A protein and the small-molecule ligand that binds it are described below.
Small molecule (SMILES): O=C(O)CCCC(=O)Nc1ccc(/C=C/c2ccccc2)cc1

Sequence of chain 1.A:
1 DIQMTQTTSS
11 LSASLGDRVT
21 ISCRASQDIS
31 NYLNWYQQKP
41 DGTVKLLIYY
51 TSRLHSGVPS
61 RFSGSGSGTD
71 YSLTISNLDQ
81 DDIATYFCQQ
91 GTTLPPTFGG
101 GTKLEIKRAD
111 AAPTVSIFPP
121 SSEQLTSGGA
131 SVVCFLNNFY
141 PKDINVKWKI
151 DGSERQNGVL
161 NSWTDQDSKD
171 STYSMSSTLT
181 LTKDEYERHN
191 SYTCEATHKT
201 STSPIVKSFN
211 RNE

Sequence of chain 1.B:
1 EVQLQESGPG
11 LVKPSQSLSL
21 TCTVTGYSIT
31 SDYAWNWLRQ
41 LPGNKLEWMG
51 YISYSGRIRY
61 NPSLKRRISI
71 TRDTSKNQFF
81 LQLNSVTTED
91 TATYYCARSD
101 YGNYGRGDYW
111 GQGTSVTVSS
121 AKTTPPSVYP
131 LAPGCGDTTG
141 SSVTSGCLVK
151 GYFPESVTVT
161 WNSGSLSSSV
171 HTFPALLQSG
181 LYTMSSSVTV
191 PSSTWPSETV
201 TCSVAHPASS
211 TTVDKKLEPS

Binding-site contacts:
Ligand atom C5 contacts residue SER99 of chain 1.B at 3.3 Å.
Ligand atom C20 contacts residue ARG59 of chain 1.B at 4.0 Å.
Ligand atom C14 contacts residue LEU94 of chain 1.A at 3.9 Å (hydrophobic).
Ligand atom C7 contacts residue GLN89 of chain 1.A at 4.0 Å.
Ligand atom C7 contacts residue SER99 of chain 1.B at 4.0 Å.
Ligand atom C2 contacts residue TYR36 of chain 1.A at 3.7 Å (hydrophobic).
Ligand atom O21 contacts residue ARG59 of chain 1.B at 3.0 Å (salt-bridge).
Ligand atom C13 contacts residue GLY102 of chain 1.B at 3.7 Å.
Ligand atom C6 contacts residue SER99 of chain 1.B at 3.7 Å.
Ligand atom N15 contacts residue GLY102 of chain 1.B at 3.5 Å.
Ligand atom C14 contacts residue TYR51 of chain 1.B at 3.6 Å (hydrophobic).
Ligand atom C9 contacts residue ASP100 of chain 1.B at 4.0 Å.
Ligand atom O23 contacts residue LEU94 of chain 1.A at 3.2 Å (h-bond).
Ligand atom O22 contacts residue TYR51 of chain 1.B at 2.8 Å (h-bond).
Ligand atom O23 contacts residue THR93 of chain 1.A at 3.6 Å.
Ligand atom C2 contacts residue GLY107 of chain 1.B at 3.8 Å.
Ligand atom O22 contacts residue LEU94 of chain 1.A at 3.6 Å.
Ligand atom C2 contacts residue PHE98 of chain 1.A at 3.6 Å (hydrophobic).
Ligand atom C3 contacts residue TRP110 of chain 1.B at 3.7 Å (hydrophobic).
Ligand atom C10 contacts residue GLY105 of chain 1.B at 3.6 Å.
Ligand atom C3 contacts residue GLY107 of chain 1.B at 3.9 Å.
Ligand atom C8 contacts residue SER99 of chain 1.B at 3.3 Å.
Ligand atom C4 contacts residue SER99 of chain 1.B at 3.9 Å.
Ligand atom C5 contacts residue ASN36 of chain 1.B at 3.4 Å.
Ligand atom C7 contacts residue GLY105 of chain 1.B at 3.3 Å.
Ligand atom C3 contacts residue LEU38 of chain 1.B at 3.9 Å (hydrophobic).
Ligand atom C1 contacts residue GLY105 of chain 1.B at 3.5 Å.
Ligand atom C1 contacts residue GLY107 of chain 1.B at 3.9 Å.
Ligand atom C9 contacts residue PRO96 of chain 1.A at 4.0 Å (hydrophobic).
Ligand atom C6 contacts residue GLY105 of chain 1.B at 3.8 Å.
Ligand atom C14 contacts residue ASP100 of chain 1.B at 3.7 Å.
Ligand atom C12 contacts residue GLY102 of chain 1.B at 3.7 Å.
Ligand atom C8 contacts residue PRO96 of chain 1.A at 3.6 Å (hydrophobic).
Ligand atom C12 contacts residue LEU94 of chain 1.A at 3.6 Å (hydrophobic).
Ligand atom C13 contacts residue TYR51 of chain 1.B at 3.5 Å (hydrophobic).
Ligand atom C13 contacts residue LEU94 of chain 1.A at 3.6 Å (hydrophobic).
Ligand atom C1 contacts residue GLN89 of chain 1.A at 3.5 Å.
Ligand atom C4 contacts residue ASN36 of chain 1.B at 3.7 Å.
Ligand atom C11 contacts residue LEU94 of chain 1.A at 3.9 Å (hydrophobic).
Ligand atom C7 contacts residue PRO96 of chain 1.A at 3.5 Å (hydrophobic).